This small molecule binds to this protein.
Small molecule (SMILES): CC(=O)N[C@H]1[C@H]([C@H](O)[C@H](O)CO)O[C@@](O)(C(=O)O)C[C@@H]1O

Binding-site contacts:
Ligand atom C8 contacts residue VAL64 of chain 1.E at 3.8 Å (hydrophobic).
Ligand atom O7 contacts residue VAL64 of chain 1.E at 3.5 Å (h-bond).
Ligand atom O10 contacts residue ALA72 of chain 1.E at 3.0 Å (h-bond).
Ligand atom C11 contacts residue VAL64 of chain 1.E at 4.1 Å (hydrophobic).
Ligand atom C11 contacts residue THR63 of chain 1.E at 3.7 Å.
Ligand atom O1B contacts residue PRO74 of chain 1.E at 4.2 Å.
Ligand atom O10 contacts residue ASP71 of chain 1.E at 3.8 Å.
Ligand atom N5 contacts residue ALA72 of chain 1.E at 3.6 Å.
Ligand atom C11 contacts residue SER65 of chain 1.E at 3.7 Å.
Ligand atom C10 contacts residue VAL64 of chain 1.E at 4.3 Å (hydrophobic).
Ligand atom O10 contacts residue SER65 of chain 1.E at 3.4 Å.
Ligand atom C4 contacts residue PRO74 of chain 1.E at 3.8 Å (hydrophobic).
Ligand atom C9 contacts residue VAL64 of chain 1.E at 3.1 Å (hydrophobic).
Ligand atom C4 contacts residue ALA72 of chain 1.E at 3.7 Å (hydrophobic).
Ligand atom C10 contacts residue PRO73 of chain 1.E at 4.3 Å (hydrophobic).
Ligand atom C11 contacts residue HIS122 of chain 1.D at 4.0 Å.
Ligand atom C10 contacts residue ALA72 of chain 1.E at 3.3 Å (hydrophobic).
Ligand atom C7 contacts residue VAL64 of chain 1.E at 3.4 Å (hydrophobic).
Ligand atom O7 contacts residue SER65 of chain 1.E at 3.8 Å.
Ligand atom C5 contacts residue ALA72 of chain 1.E at 4.1 Å (hydrophobic).
Ligand atom C7 contacts residue THR63 of chain 1.E at 4.1 Å.
Ligand atom C9 contacts residue ASP66 of chain 1.E at 4.4 Å.
Ligand atom O1A contacts residue THR63 of chain 1.E at 3.9 Å.
Ligand atom C10 contacts residue SER65 of chain 1.E at 3.9 Å.
Ligand atom O4 contacts residue PRO74 of chain 1.E at 3.8 Å.
Ligand atom N5 contacts residue PRO74 of chain 1.E at 4.2 Å.
Ligand atom C6 contacts residue THR63 of chain 1.E at 3.7 Å.
Ligand atom O9 contacts residue ASP66 of chain 1.E at 4.3 Å.
Ligand atom C5 contacts residue THR63 of chain 1.E at 3.8 Å.
Ligand atom O10 contacts residue SER70 of chain 1.E at 3.9 Å.
Ligand atom O8 contacts residue THR63 of chain 1.E at 3.8 Å.
Ligand atom N5 contacts residue THR63 of chain 1.E at 3.0 Å (h-bond).
Ligand atom C4 contacts residue THR63 of chain 1.E at 4.2 Å.
Ligand atom O4 contacts residue ALA72 of chain 1.E at 2.7 Å (h-bond).
Ligand atom C10 contacts residue ASP71 of chain 1.E at 4.3 Å.
Ligand atom C11 contacts residue ASP71 of chain 1.E at 3.6 Å.
Ligand atom C11 contacts residue PRO73 of chain 1.E at 3.9 Å (hydrophobic).
Ligand atom C10 contacts residue THR63 of chain 1.E at 4.0 Å.
Ligand atom C11 contacts residue ALA72 of chain 1.E at 3.7 Å (hydrophobic).
Ligand atom O9 contacts residue VAL64 of chain 1.E at 4.4 Å.

Sequence of chain 1.E:
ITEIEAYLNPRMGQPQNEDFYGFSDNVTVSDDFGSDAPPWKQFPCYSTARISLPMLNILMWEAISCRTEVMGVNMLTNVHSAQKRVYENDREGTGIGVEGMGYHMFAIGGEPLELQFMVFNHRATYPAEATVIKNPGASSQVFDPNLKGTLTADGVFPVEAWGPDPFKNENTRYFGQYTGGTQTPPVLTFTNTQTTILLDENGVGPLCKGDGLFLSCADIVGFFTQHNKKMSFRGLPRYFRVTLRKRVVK

Sequence of chain 1.D:
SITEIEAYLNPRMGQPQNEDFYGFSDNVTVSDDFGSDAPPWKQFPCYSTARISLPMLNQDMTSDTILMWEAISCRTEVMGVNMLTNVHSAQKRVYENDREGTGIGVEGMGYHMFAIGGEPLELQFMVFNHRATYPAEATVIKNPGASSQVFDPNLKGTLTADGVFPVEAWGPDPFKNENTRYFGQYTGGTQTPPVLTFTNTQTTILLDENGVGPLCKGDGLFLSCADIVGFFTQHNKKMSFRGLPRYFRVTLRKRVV